This small molecule binds to this protein.
Small molecule (SMILES): O=C(O)C[C@@H](Cc1cccc2ccccc12)N1C(=O)c2ccc(C(=O)O)cc2C1=O

Sequence of chain 1.A:
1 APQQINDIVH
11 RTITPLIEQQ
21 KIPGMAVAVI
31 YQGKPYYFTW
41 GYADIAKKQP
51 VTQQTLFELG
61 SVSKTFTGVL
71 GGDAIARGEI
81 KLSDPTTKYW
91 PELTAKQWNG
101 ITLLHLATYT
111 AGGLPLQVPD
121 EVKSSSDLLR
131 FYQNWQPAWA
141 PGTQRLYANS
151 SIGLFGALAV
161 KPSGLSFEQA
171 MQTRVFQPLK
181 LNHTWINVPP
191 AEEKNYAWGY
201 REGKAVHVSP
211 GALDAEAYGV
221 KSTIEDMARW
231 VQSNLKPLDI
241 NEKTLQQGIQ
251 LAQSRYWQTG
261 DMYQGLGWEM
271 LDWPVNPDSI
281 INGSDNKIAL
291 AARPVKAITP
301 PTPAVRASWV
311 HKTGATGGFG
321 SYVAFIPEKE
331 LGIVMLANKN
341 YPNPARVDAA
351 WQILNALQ

Binding-site contacts:
Ligand atom CAJ contacts residue GLN117 of chain 1.A at 4.0 Å.
Ligand atom CAU contacts residue GLY317 of chain 1.A at 3.9 Å.
Ligand atom OAF contacts residue VAL208 of chain 1.A at 3.7 Å.
Ligand atom CAS contacts residue ALA315 of chain 1.A at 3.4 Å (hydrophobic).
Ligand atom CAT contacts residue GLY317 of chain 1.A at 3.7 Å.
Ligand atom OAA contacts residue DMS1 of chain 1.H at 3.3 Å.
Ligand atom CAM contacts residue GLN117 of chain 1.A at 3.5 Å.
Ligand atom OAF contacts residue SER209 of chain 1.A at 3.9 Å.
Ligand atom CBA contacts residue ALA315 of chain 1.A at 3.7 Å (hydrophobic).
Ligand atom OAE contacts residue GLY314 of chain 1.A at 3.5 Å.
Ligand atom OAB contacts residue GLY317 of chain 1.A at 2.7 Å (h-bond).
Ligand atom CAI contacts residue GLN117 of chain 1.A at 3.4 Å.
Ligand atom CAS contacts residue SER61 of chain 1.A at 3.4 Å.
Ligand atom CBC contacts residue DMS1 of chain 1.H at 4.0 Å.
Ligand atom OAC contacts residue SER61 of chain 1.A at 3.6 Å.
Ligand atom OAE contacts residue ALA315 of chain 1.A at 2.8 Å (h-bond).
Ligand atom CAX contacts residue ALA315 of chain 1.A at 3.7 Å (hydrophobic).
Ligand atom CAQ contacts residue DMS1 of chain 1.H at 3.2 Å.
Ligand atom CAS contacts residue DMS1 of chain 1.H at 3.3 Å.
Ligand atom OAA contacts residue ALA315 of chain 1.A at 3.5 Å.
Ligand atom CAP contacts residue GLY317 of chain 1.A at 3.5 Å.
Ligand atom CAP contacts residue THR316 of chain 1.A at 3.5 Å.
Ligand atom CAU contacts residue THR316 of chain 1.A at 3.9 Å.
Ligand atom CAT contacts residue VAL208 of chain 1.A at 4.0 Å (hydrophobic).
Ligand atom CAH contacts residue ASN286 of chain 1.A at 4.1 Å.
Ligand atom CAO contacts residue TYR218 of chain 1.A at 3.5 Å (hydrophobic).
Ligand atom CAW contacts residue ALA315 of chain 1.A at 3.8 Å (hydrophobic).
Ligand atom OAE contacts residue SER61 of chain 1.A at 2.6 Å (h-bond).
Ligand atom CAK contacts residue TYR218 of chain 1.A at 3.7 Å (hydrophobic).
Ligand atom CAW contacts residue ASN149 of chain 1.A at 3.9 Å.
Ligand atom CAN contacts residue LEU290 of chain 1.A at 4.0 Å (hydrophobic).
Ligand atom CBB contacts residue THR316 of chain 1.A at 3.9 Å.
Ligand atom CAR contacts residue LEU116 of chain 1.A at 3.9 Å (hydrophobic).
Ligand atom OAE contacts residue DMS1 of chain 1.H at 3.5 Å (h-bond).
Ligand atom N1 contacts residue ALA315 of chain 1.A at 3.8 Å.
Ligand atom CAV contacts residue LEU116 of chain 1.A at 3.8 Å (hydrophobic).
Ligand atom OAC contacts residue ASN149 of chain 1.A at 2.9 Å (h-bond).
Ligand atom CAQ contacts residue SER61 of chain 1.A at 3.5 Å.
Ligand atom OAB contacts residue THR316 of chain 1.A at 3.7 Å.
Ligand atom CBB contacts residue ALA315 of chain 1.A at 3.7 Å (hydrophobic).